Sequence of chain 47.H:
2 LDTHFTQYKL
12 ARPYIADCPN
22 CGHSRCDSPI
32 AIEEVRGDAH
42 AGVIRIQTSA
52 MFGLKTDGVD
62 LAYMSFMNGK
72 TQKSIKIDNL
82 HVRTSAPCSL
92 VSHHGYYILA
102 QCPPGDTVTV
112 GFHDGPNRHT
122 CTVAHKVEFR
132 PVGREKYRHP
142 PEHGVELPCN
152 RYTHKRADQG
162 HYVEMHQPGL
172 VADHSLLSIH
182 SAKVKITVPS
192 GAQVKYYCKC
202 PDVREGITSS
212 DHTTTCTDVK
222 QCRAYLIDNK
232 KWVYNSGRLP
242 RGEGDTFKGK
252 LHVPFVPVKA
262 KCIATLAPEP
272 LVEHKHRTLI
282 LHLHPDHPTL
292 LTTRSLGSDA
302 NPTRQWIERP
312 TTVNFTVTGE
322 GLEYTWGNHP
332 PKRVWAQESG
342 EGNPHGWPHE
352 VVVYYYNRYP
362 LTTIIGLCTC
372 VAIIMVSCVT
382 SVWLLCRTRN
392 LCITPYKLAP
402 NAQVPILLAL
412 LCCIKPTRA

Binding-site contacts:
Ligand atom O1 contacts residue HIS114 of chain 47.H at 2.8 Å (h-bond).
Ligand atom C2 contacts residue HIS82 of chain 47.D at 4.2 Å.
Ligand atom OBH contacts residue HIS114 of chain 47.F at 3.1 Å (h-bond).
Ligand atom O1 contacts residue HIS82 of chain 47.H at 3.6 Å.
Ligand atom O3 contacts residue HIS114 of chain 47.D at 3.3 Å (h-bond).
Ligand atom OAH contacts residue HIS82 of chain 47.D at 3.1 Å (h-bond).
Ligand atom OAF contacts residue HIS114 of chain 47.H at 4.1 Å.
Ligand atom C5 contacts residue HIS82 of chain 47.H at 4.0 Å.
Ligand atom SBB contacts residue HIS114 of chain 47.D at 4.2 Å.
Ligand atom SAG contacts residue ASN80 of chain 47.D at 4.3 Å.
Ligand atom C1 contacts residue HIS114 of chain 47.H at 3.5 Å.
Ligand atom OAF contacts residue HIS82 of chain 47.D at 3.2 Å (h-bond).
Ligand atom SBG contacts residue HIS114 of chain 47.F at 3.5 Å (h-bond).
Ligand atom OAB contacts residue HIS114 of chain 47.H at 3.3 Å.
Ligand atom O3 contacts residue HIS82 of chain 47.D at 3.9 Å.
Ligand atom OBF contacts residue HIS82 of chain 47.F at 3.9 Å.
Ligand atom C4 contacts residue ASN80 of chain 47.D at 4.0 Å.
Ligand atom OBA contacts residue HIS82 of chain 47.D at 4.3 Å.
Ligand atom SAG contacts residue HIS82 of chain 47.D at 3.7 Å.
Ligand atom C6 contacts residue ASN80 of chain 47.D at 3.8 Å.
Ligand atom OAB contacts residue ARG119 of chain 47.H at 3.5 Å.
Ligand atom C3 contacts residue HIS82 of chain 47.D at 4.3 Å.
Ligand atom O4 contacts residue HIS114 of chain 47.D at 3.6 Å.
Ligand atom OBA contacts residue HIS114 of chain 47.D at 3.0 Å (h-bond).
Ligand atom C1 contacts residue HIS82 of chain 47.H at 3.7 Å.
Ligand atom OBC contacts residue HIS114 of chain 47.D at 4.1 Å.
Ligand atom O5 contacts residue HIS82 of chain 47.H at 3.2 Å (h-bond).
Ligand atom OAH contacts residue ASN80 of chain 47.D at 3.2 Å (h-bond).
Ligand atom OBE contacts residue HIS82 of chain 47.F at 2.9 Å (h-bond).
Ligand atom SAG contacts residue HIS114 of chain 47.H at 4.1 Å.
Ligand atom OBC contacts residue HIS82 of chain 47.F at 3.2 Å (h-bond).
Ligand atom O6B contacts residue ASN80 of chain 47.D at 3.0 Å (h-bond).
Ligand atom N2 contacts residue HIS114 of chain 47.H at 4.1 Å.
Ligand atom SBB contacts residue HIS82 of chain 47.F at 3.5 Å (h-bond).
Ligand atom O4 contacts residue ASN80 of chain 47.D at 3.1 Å (h-bond).
Ligand atom OBI contacts residue HIS114 of chain 47.F at 3.0 Å (h-bond).
Ligand atom SBG contacts residue HIS82 of chain 47.F at 4.0 Å.
Ligand atom O2 contacts residue HIS82 of chain 47.F at 4.0 Å.
Ligand atom OBI contacts residue HIS82 of chain 47.F at 2.9 Å.
Ligand atom OBF contacts residue HIS114 of chain 47.F at 3.9 Å.

The small molecule below binds the protein below.
Small molecule (SMILES): O=C(O)[C@@H]1O[C@H](O[C@H]2[C@@H](OS(=O)(=O)O)O[C@@H](O)[C@H](NS(=O)(=O)O)[C@H]2O)[C@@H](OS(=O)(=O)O)[C@H](O)[C@@H]1O

Sequence of chain 47.D:
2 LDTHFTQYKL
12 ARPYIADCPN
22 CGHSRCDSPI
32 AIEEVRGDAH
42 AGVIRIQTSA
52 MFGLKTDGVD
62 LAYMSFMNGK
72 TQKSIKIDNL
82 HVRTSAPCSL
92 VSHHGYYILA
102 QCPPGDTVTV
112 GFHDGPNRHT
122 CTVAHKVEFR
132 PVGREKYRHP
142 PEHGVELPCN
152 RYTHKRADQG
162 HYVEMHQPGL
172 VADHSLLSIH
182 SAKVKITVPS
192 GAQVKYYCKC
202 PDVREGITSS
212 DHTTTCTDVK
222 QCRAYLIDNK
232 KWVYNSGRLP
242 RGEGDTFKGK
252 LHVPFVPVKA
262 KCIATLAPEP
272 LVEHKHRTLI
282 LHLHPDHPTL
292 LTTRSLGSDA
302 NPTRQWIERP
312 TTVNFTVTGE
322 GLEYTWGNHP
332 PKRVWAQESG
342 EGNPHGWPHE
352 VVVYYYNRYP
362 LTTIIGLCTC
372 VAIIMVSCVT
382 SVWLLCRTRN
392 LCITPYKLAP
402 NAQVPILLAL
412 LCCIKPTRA

Sequence of chain 47.F:
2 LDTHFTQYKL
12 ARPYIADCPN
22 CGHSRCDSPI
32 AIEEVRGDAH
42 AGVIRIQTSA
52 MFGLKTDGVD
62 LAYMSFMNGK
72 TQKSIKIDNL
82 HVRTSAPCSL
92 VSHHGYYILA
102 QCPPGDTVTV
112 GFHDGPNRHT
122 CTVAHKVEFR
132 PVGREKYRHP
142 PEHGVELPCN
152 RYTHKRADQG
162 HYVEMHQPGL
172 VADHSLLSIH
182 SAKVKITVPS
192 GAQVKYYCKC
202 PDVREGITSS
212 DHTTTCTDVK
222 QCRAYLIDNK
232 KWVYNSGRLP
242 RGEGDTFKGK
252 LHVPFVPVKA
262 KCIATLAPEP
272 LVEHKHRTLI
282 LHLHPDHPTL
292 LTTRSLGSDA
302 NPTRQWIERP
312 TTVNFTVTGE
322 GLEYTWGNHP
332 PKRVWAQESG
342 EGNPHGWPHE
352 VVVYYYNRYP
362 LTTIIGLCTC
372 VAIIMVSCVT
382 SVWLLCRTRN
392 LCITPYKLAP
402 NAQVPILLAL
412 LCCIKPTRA